Sequence of chain 2.B:
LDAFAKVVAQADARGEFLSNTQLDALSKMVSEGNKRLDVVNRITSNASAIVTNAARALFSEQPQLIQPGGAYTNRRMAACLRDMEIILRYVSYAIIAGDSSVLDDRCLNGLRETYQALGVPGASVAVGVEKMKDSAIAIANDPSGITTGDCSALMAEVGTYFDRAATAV

The protein below binds the small molecule below.
Small molecule (SMILES): C=CC1=C(C)/C(=C/c2[nH]c(/C=C3\N=C(/C=C4\NC(=O)C(C)=C4C=C)C(C)=C3CCC(=O)O)c(CCC(=O)O)c2C)NC1=O

Binding-site contacts:
Ligand atom CMC contacts residue VAL59 of chain 6.A at 3.4 Å (hydrophobic).
Ligand atom C1C contacts residue TRP128 of chain 6.A at 3.5 Å (hydrophobic).
Ligand atom C1A contacts residue ARG86 of chain 6.A at 3.1 Å.
Ligand atom C2B contacts residue ASN76 of chain 2.B at 3.5 Å.
Ligand atom O2D contacts residue PHE122 of chain 6.A at 3.5 Å.
Ligand atom CMD contacts residue TYR74 of chain 6.A at 3.5 Å (hydrophobic).
Ligand atom OC contacts residue GLN73 of chain 6.A at 3.4 Å (h-bond).
Ligand atom ND contacts residue TYR129 of chain 6.A at 3.5 Å (h-bond).
Ligand atom CBD contacts residue PRO72 of chain 6.A at 3.2 Å (hydrophobic).
Ligand atom NB contacts residue ASN76 of chain 2.B at 3.4 Å (h-bond).
Ligand atom C3C contacts residue CYS84 of chain 6.A at 2.7 Å (hydrophobic).
Ligand atom OB contacts residue THR75 of chain 2.B at 3.0 Å (h-bond).
Ligand atom CMA contacts residue ASN76 of chain 2.B at 3.5 Å.
Ligand atom CAC contacts residue CYS84 of chain 6.A at 2.1 Å (hydrophobic).
Ligand atom CHB contacts residue ASP87 of chain 6.A at 3.5 Å.
Ligand atom NA contacts residue ARG86 of chain 6.A at 2.9 Å (salt-bridge).
Ligand atom CHD contacts residue TYR129 of chain 6.A at 3.3 Å (hydrophobic).
Ligand atom CMD contacts residue PRO72 of chain 6.A at 3.4 Å (hydrophobic).
Ligand atom OC contacts residue ALA75 of chain 6.A at 2.9 Å (h-bond).
Ligand atom NC contacts residue GLN73 of chain 6.A at 3.0 Å (h-bond).
Ligand atom CGD contacts residue PRO72 of chain 6.A at 3.4 Å (hydrophobic).
Ligand atom CBC contacts residue CYS84 of chain 6.A at 2.7 Å (hydrophobic).
Ligand atom O2A contacts residue ILE67 of chain 2.B at 3.3 Å.
Ligand atom OC contacts residue THR66 of chain 6.A at 3.4 Å.
Ligand atom C1C contacts residue GLN73 of chain 6.A at 3.6 Å.
Ligand atom CHA contacts residue ARG86 of chain 6.A at 3.6 Å.
Ligand atom C4A contacts residue ARG86 of chain 6.A at 3.3 Å.
Ligand atom CMD contacts residue GLN73 of chain 6.A at 3.4 Å.
Ligand atom NA contacts residue ASP87 of chain 6.A at 2.8 Å (salt-bridge).
Ligand atom O2A contacts residue ARG86 of chain 6.A at 2.7 Å (salt-bridge).
Ligand atom O2D contacts residue ARG57 of chain 2.B at 2.8 Å (salt-bridge).
Ligand atom O1A contacts residue LYS83 of chain 6.A at 2.8 Å (salt-bridge).
Ligand atom C1B contacts residue ASN76 of chain 2.B at 3.4 Å.
Ligand atom CAB contacts residue TYR110 of chain 6.A at 3.3 Å (hydrophobic).
Ligand atom OC contacts residue TYR74 of chain 6.A at 3.2 Å.
Ligand atom CBB contacts residue TYR90 of chain 6.A at 3.5 Å (hydrophobic).
Ligand atom ND contacts residue ASP87 of chain 6.A at 2.9 Å (salt-bridge).
Ligand atom CAD contacts residue PRO72 of chain 6.A at 3.2 Å (hydrophobic).
Ligand atom C2C contacts residue CYS84 of chain 6.A at 3.3 Å (hydrophobic).
Ligand atom C4B contacts residue ASN76 of chain 2.B at 3.4 Å.

Sequence of chain 6.A:
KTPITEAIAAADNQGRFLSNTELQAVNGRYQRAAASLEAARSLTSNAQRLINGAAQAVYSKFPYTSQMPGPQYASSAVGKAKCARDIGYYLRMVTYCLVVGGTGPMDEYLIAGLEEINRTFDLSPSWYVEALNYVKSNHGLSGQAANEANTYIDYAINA